The small molecule below binds the protein below.
Small molecule (SMILES): CC(=O)N[C@@H]1[C@@H](O)[C@H](O)[C@@H](CO)O[C@H]1O

Sequence of chain 1.B:
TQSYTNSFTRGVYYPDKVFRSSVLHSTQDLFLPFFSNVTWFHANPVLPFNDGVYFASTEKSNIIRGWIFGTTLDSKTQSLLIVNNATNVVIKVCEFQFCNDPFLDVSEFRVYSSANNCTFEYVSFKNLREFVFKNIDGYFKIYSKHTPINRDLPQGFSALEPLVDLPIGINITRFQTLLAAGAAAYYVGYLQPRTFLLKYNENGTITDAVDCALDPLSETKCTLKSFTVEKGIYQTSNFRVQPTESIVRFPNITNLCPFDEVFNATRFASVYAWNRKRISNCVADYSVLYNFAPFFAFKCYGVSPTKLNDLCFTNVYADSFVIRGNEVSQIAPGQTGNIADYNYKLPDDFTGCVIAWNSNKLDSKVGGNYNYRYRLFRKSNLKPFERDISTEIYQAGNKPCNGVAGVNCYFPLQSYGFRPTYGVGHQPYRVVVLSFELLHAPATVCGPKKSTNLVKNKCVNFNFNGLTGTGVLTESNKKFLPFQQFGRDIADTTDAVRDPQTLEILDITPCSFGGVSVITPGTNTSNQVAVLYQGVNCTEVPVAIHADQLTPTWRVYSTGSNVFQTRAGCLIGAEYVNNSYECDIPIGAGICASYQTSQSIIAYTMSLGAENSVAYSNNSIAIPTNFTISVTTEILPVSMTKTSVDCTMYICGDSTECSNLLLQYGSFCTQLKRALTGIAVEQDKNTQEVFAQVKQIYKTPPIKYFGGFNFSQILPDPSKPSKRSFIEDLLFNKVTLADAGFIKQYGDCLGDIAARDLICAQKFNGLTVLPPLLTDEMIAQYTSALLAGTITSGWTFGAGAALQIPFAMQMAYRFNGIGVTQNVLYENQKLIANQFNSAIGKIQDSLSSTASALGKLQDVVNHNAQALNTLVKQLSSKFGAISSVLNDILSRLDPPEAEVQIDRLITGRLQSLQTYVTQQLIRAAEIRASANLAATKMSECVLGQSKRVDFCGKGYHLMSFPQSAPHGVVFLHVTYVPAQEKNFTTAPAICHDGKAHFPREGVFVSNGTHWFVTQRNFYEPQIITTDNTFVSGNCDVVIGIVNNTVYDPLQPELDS

Binding-site contacts:
Ligand atom N2 contacts residue ASN579 of chain 1.B at 2.9 Å (h-bond).
Ligand atom C6 contacts residue GLU285 of chain 1.B at 4.5 Å.
Ligand atom O5 contacts residue THR580 of chain 1.B at 4.3 Å.
Ligand atom C2 contacts residue ASN579 of chain 1.B at 2.5 Å.
Ligand atom C1 contacts residue THR580 of chain 1.B at 3.7 Å.
Ligand atom C7 contacts residue ASN579 of chain 1.B at 3.2 Å.
Ligand atom O6 contacts residue LYS286 of chain 1.B at 4.2 Å.
Ligand atom C5 contacts residue ASN579 of chain 1.B at 3.7 Å.
Ligand atom O5 contacts residue ASN579 of chain 1.B at 2.4 Å (h-bond).
Ligand atom C3 contacts residue ASN579 of chain 1.B at 3.8 Å.
Ligand atom C4 contacts residue ASN579 of chain 1.B at 4.2 Å.
Ligand atom C8 contacts residue ASN579 of chain 1.B at 4.4 Å.
Ligand atom O7 contacts residue ASN579 of chain 1.B at 3.2 Å (h-bond).
Ligand atom C1 contacts residue ASN579 of chain 1.B at 1.4 Å.